Sequence of chain 28.D:
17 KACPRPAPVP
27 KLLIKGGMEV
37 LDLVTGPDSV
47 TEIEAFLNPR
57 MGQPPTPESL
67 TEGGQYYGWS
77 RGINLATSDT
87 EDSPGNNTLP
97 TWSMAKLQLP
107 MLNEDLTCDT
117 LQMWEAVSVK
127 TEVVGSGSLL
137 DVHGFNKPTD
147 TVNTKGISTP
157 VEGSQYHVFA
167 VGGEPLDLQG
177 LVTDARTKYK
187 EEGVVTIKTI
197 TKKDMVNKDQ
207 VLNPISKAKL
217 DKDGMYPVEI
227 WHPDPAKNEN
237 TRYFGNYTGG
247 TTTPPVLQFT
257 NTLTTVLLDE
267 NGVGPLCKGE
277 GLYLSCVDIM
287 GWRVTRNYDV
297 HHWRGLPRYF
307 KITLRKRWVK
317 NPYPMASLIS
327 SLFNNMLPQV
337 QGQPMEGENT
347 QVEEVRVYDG

Binding-site contacts:
Ligand atom C8 contacts residue ARG77 of chain 28.D at 4.2 Å.
Ligand atom C5 contacts residue ASN93 of chain 28.D at 4.1 Å.
Ligand atom O4 contacts residue TYR72 of chain 28.D at 3.7 Å.
Ligand atom C3 contacts residue GLY78 of chain 28.D at 3.8 Å.
Ligand atom C3 contacts residue VAL296 of chain 28.D at 3.6 Å (hydrophobic).
Ligand atom O4 contacts residue GLY78 of chain 28.D at 3.4 Å (h-bond).
Ligand atom C3 contacts residue ARG77 of chain 28.D at 3.3 Å.
Ligand atom C4 contacts residue GLY78 of chain 28.D at 3.9 Å.
Ligand atom O4 contacts residue VAL296 of chain 28.D at 3.9 Å.
Ligand atom O3 contacts residue GLY78 of chain 28.D at 3.7 Å.
Ligand atom C5 contacts residue TYR72 of chain 28.D at 3.5 Å (hydrophobic).
Ligand atom O1B contacts residue TYR72 of chain 28.D at 4.0 Å.
Ligand atom O4 contacts residue THR291 of chain 28.D at 3.9 Å.
Ligand atom C11 contacts residue TYR72 of chain 28.D at 4.2 Å (hydrophobic).
Ligand atom C2 contacts residue GLY78 of chain 28.D at 4.2 Å.
Ligand atom C4 contacts residue ARG77 of chain 28.D at 4.0 Å.
Ligand atom O4 contacts residue ARG77 of chain 28.D at 4.2 Å.
Ligand atom O1A contacts residue ARG77 of chain 28.D at 2.7 Å (salt-bridge).
Ligand atom C10 contacts residue TYR72 of chain 28.D at 4.0 Å (hydrophobic).
Ligand atom O8 contacts residue TYR72 of chain 28.D at 3.4 Å (h-bond).
Ligand atom C2 contacts residue ARG77 of chain 28.D at 4.0 Å.
Ligand atom C4 contacts residue VAL296 of chain 28.D at 4.2 Å (hydrophobic).
Ligand atom C1 contacts residue ARG77 of chain 28.D at 3.1 Å.
Ligand atom C6 contacts residue ASN80 of chain 28.D at 4.3 Å.
Ligand atom O1A contacts residue LYS186 of chain 28.D at 4.3 Å.
Ligand atom O4 contacts residue ASN80 of chain 28.D at 4.1 Å.
Ligand atom O4 contacts residue HIS298 of chain 28.D at 2.7 Å (h-bond).
Ligand atom O1A contacts residue TYR72 of chain 28.D at 3.4 Å.
Ligand atom O8 contacts residue ARG77 of chain 28.D at 3.5 Å (salt-bridge).
Ligand atom O1A contacts residue GLY78 of chain 28.D at 3.8 Å.
Ligand atom C3 contacts residue HIS298 of chain 28.D at 3.8 Å.
Ligand atom C1 contacts residue TYR72 of chain 28.D at 3.8 Å (hydrophobic).
Ligand atom O1B contacts residue ARG77 of chain 28.D at 2.4 Å (salt-bridge).
Ligand atom C6 contacts residue ASN93 of chain 28.D at 3.4 Å.
Ligand atom O6 contacts residue ASN93 of chain 28.D at 3.6 Å (h-bond).
Ligand atom C4 contacts residue HIS298 of chain 28.D at 3.7 Å.
Ligand atom N5 contacts residue TYR72 of chain 28.D at 2.9 Å (h-bond).
Ligand atom C6 contacts residue THR94 of chain 28.D at 4.3 Å.
Ligand atom C4 contacts residue TYR72 of chain 28.D at 3.4 Å (hydrophobic).
Ligand atom C6 contacts residue TYR72 of chain 28.D at 3.7 Å (hydrophobic).

A protein and the small-molecule ligand that binds it are described below.
Small molecule (SMILES): CC(=O)N[C@@H]1[C@@H](O[C@@H]2O[C@H](CO)[C@H](O)[C@H](O[C@]3(C(=O)O)C[C@H](O)[C@@H](NC(C)=O)[C@H]([C@H](O)[C@H](O)CO)O3)[C@H]2O)[C@H](O)[C@@H](CO[C@]2(C(=O)O)C[C@H](O)[C@@H](NC(C)=O)[C@H]([C@H](O)[C@H](O)CO)O2)O[C@H]1O

Sequence of chain 28.E:
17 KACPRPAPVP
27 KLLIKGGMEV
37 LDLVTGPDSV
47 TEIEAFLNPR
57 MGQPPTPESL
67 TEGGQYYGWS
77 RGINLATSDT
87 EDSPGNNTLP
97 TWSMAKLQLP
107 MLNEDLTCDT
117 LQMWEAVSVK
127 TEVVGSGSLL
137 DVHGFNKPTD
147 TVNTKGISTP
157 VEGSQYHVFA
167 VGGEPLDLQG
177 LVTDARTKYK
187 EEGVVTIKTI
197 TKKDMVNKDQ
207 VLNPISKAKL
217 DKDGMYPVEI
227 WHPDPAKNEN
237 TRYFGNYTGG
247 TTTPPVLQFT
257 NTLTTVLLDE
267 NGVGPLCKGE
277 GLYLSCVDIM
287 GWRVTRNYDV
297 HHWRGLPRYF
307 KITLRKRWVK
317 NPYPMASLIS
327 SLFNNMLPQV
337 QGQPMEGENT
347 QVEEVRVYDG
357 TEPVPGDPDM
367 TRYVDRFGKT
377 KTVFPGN